A small-molecule ligand and the protein it binds are described below.
Small molecule (SMILES): CC(=O)N[C@@H]1[C@@H](O)[C@H](O)[C@@H](CO)O[C@H]1O

Sequence of chain 3.C:
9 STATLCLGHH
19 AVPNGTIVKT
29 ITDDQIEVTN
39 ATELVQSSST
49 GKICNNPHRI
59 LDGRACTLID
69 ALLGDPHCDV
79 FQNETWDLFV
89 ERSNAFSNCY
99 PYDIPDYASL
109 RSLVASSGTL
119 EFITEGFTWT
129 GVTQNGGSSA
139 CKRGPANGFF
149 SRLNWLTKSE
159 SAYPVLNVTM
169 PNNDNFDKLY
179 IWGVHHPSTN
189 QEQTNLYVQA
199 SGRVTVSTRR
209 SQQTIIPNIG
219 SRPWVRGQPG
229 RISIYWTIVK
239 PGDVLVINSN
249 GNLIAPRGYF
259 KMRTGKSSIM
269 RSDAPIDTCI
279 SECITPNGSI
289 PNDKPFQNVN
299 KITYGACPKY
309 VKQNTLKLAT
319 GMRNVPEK

Binding-site contacts:
Ligand atom C7 contacts residue ASN81 of chain 3.C at 3.7 Å.
Ligand atom C2 contacts residue ASN81 of chain 3.C at 2.4 Å.
Ligand atom C3 contacts residue ASN81 of chain 3.C at 3.8 Å.
Ligand atom C4 contacts residue ASN81 of chain 3.C at 4.3 Å.
Ligand atom O5 contacts residue ASN81 of chain 3.C at 2.4 Å (h-bond).
Ligand atom O3 contacts residue PHE120 of chain 3.C at 4.5 Å.
Ligand atom N2 contacts residue PHE120 of chain 3.C at 4.0 Å.
Ligand atom O7 contacts residue PHE120 of chain 3.C at 3.5 Å (h-bond).
Ligand atom O7 contacts residue ILE121 of chain 3.C at 3.2 Å.
Ligand atom O5 contacts residue ARG150 of chain 3.C at 4.4 Å.
Ligand atom N2 contacts residue ASN81 of chain 3.C at 2.9 Å (h-bond).
Ligand atom O7 contacts residue ASN81 of chain 3.C at 4.1 Å.
Ligand atom C1 contacts residue ASN81 of chain 3.C at 1.5 Å.
Ligand atom C7 contacts residue PHE120 of chain 3.C at 4.1 Å (hydrophobic).
Ligand atom C2 contacts residue PHE120 of chain 3.C at 3.8 Å (hydrophobic).
Ligand atom C7 contacts residue ILE121 of chain 3.C at 4.4 Å (hydrophobic).
Ligand atom C5 contacts residue ASN81 of chain 3.C at 3.7 Å.